Binding-site contacts:
Ligand atom C9 contacts residue LEU197 of chain 1.A at 3.9 Å (hydrophobic).
Ligand atom S14 contacts residue THR198 of chain 1.A at 3.8 Å.
Ligand atom C10 contacts residue LEU197 of chain 1.A at 3.8 Å (hydrophobic).
Ligand atom O15 contacts residue LEU197 of chain 1.A at 3.3 Å.
Ligand atom N17 contacts residue THR198 of chain 1.A at 2.6 Å (h-bond).
Ligand atom C11 contacts residue HIS94 of chain 1.A at 3.9 Å.
Ligand atom O16 contacts residue HIS94 of chain 1.A at 3.2 Å.
Ligand atom C13 contacts residue DMS1 of chain 1.D at 3.7 Å.
Ligand atom N1 contacts residue PHE130 of chain 1.A at 3.4 Å.
Ligand atom O15 contacts residue TRP208 of chain 1.A at 3.4 Å.
Ligand atom O20 contacts residue ILE91 of chain 1.A at 3.3 Å.
Ligand atom N17 contacts residue HIS96 of chain 1.A at 3.5 Å (h-bond).
Ligand atom N18 contacts residue GLN92 of chain 1.A at 3.8 Å.
Ligand atom N7 contacts residue PHE130 of chain 1.A at 3.6 Å.
Ligand atom N3 contacts residue PHE130 of chain 1.A at 3.2 Å.
Ligand atom O20 contacts residue GLN92 of chain 1.A at 3.5 Å.
Ligand atom N17 contacts residue HIS119 of chain 1.A at 3.6 Å (h-bond).
Ligand atom N17 contacts residue ZN1 of chain 1.B at 2.1 Å.
Ligand atom S14 contacts residue ZN1 of chain 1.B at 3.1 Å.
Ligand atom O16 contacts residue ZN1 of chain 1.B at 3.0 Å.
Ligand atom C12 contacts residue THR199 of chain 1.A at 3.3 Å.
Ligand atom C8 contacts residue DMS1 of chain 1.D at 3.6 Å.
Ligand atom O15 contacts residue THR198 of chain 1.A at 2.9 Å (h-bond).
Ligand atom C2 contacts residue PHE130 of chain 1.A at 3.4 Å (hydrophobic).
Ligand atom C13 contacts residue THR199 of chain 1.A at 3.2 Å.
Ligand atom S14 contacts residue HIS94 of chain 1.A at 3.8 Å.
Ligand atom C6 contacts residue PHE130 of chain 1.A at 3.4 Å (hydrophobic).
Ligand atom C12 contacts residue LEU197 of chain 1.A at 3.9 Å (hydrophobic).
Ligand atom C22 contacts residue PHE130 of chain 1.A at 3.6 Å (hydrophobic).
Ligand atom O16 contacts residue TRP208 of chain 1.A at 3.9 Å.
Ligand atom O16 contacts residue HIS119 of chain 1.A at 3.4 Å (h-bond).
Ligand atom C10 contacts residue VAL121 of chain 1.A at 3.8 Å (hydrophobic).
Ligand atom O20 contacts residue PHE130 of chain 1.A at 3.8 Å.
Ligand atom O16 contacts residue VAL121 of chain 1.A at 3.9 Å.
Ligand atom C4 contacts residue PHE130 of chain 1.A at 3.1 Å (hydrophobic).
Ligand atom C10 contacts residue HIS94 of chain 1.A at 3.9 Å.
Ligand atom O16 contacts residue VAL142 of chain 1.A at 3.9 Å.
Ligand atom N17 contacts residue HIS94 of chain 1.A at 3.3 Å (h-bond).
Ligand atom O19 contacts residue GLN92 of chain 1.A at 2.9 Å (h-bond).
Ligand atom C5 contacts residue PHE130 of chain 1.A at 3.2 Å (hydrophobic).

Sequence of chain 1.A:
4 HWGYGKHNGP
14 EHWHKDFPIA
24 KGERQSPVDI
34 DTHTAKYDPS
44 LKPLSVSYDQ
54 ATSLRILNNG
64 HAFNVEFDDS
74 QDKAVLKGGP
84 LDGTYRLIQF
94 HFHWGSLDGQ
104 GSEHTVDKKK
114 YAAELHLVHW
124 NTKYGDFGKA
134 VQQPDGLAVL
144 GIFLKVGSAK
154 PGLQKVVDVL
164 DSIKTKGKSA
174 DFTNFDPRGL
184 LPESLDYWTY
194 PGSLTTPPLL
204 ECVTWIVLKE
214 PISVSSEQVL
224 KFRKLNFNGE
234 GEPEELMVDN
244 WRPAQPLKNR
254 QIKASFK

This protein binds this small molecule.
Small molecule (SMILES): COc1ncnc(NCc2ccc(S(N)(=O)=O)cc2)c1[N+](=O)[O-]